Sequence of chain 1.D:
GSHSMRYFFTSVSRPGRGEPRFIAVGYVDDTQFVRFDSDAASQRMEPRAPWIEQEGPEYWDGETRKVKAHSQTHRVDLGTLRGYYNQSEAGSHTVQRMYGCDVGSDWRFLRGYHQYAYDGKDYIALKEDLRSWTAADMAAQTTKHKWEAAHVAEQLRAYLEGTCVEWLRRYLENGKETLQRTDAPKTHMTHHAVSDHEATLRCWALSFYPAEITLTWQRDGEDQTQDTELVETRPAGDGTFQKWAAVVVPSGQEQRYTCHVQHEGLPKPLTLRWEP

A protein and the small-molecule ligand that binds it are described below.
Small molecule (SMILES): CC(C)C[C@H](NC(=O)[C@@H](NC(=O)[C@H](C)NC(=O)[C@@H](NC(=O)[C@@H](NC(=O)[C@H](CC(N)=O)NC(=O)[C@H](Cc1ccc(O)cc1)NC(=O)[C@H](CC(C)C)NC(=O)[C@@H](N)CO)[C@@H](C)O)C(C)C)[C@@H](C)O)C(=O)O

Binding-site contacts:
Ligand atom N contacts residue TYR99 of chain 1.D at 3.0 Å (h-bond).
Ligand atom CB contacts residue GLU63 of chain 1.D at 3.5 Å.
Ligand atom O contacts residue TRP147 of chain 1.D at 2.9 Å (h-bond).
Ligand atom N contacts residue TYR7 of chain 1.D at 2.9 Å (h-bond).
Ligand atom N contacts residue ASP77 of chain 1.D at 2.9 Å (salt-bridge).
Ligand atom OG contacts residue LYS66 of chain 1.D at 3.0 Å (salt-bridge).
Ligand atom CD2 contacts residue TYR159 of chain 1.D at 3.5 Å (hydrophobic).
Ligand atom CD2 contacts residue TYR99 of chain 1.D at 3.3 Å (hydrophobic).
Ligand atom OXT contacts residue THR143 of chain 1.D at 3.3 Å (h-bond).
Ligand atom CB contacts residue TYR99 of chain 1.D at 3.4 Å (hydrophobic).
Ligand atom OD1 contacts residue LYS66 of chain 1.D at 3.3 Å.
Ligand atom CB contacts residue TRP167 of chain 1.D at 3.4 Å (hydrophobic).
Ligand atom O contacts residue LYS66 of chain 1.D at 2.9 Å (salt-bridge).
Ligand atom CG2 contacts residue HIS70 of chain 1.D at 3.3 Å.
Ligand atom CD1 contacts residue ASP77 of chain 1.D at 3.5 Å.
Ligand atom CD1 contacts residue MET45 of chain 1.D at 3.4 Å (hydrophobic).
Ligand atom O contacts residue HIS70 of chain 1.D at 3.2 Å.
Ligand atom O contacts residue LYS146 of chain 1.D at 2.8 Å (salt-bridge).
Ligand atom CB contacts residue ARG97 of chain 1.D at 3.4 Å.
Ligand atom OH contacts residue LEU156 of chain 1.D at 3.5 Å (h-bond).
Ligand atom CA contacts residue GLU63 of chain 1.D at 3.6 Å.
Ligand atom O contacts residue LYS146 of chain 1.D at 3.0 Å (salt-bridge).
Ligand atom C contacts residue LYS146 of chain 1.D at 3.5 Å.
Ligand atom N contacts residue TYR7 of chain 1.D at 3.6 Å (h-bond).
Ligand atom CA contacts residue TYR7 of chain 1.D at 3.3 Å (hydrophobic).
Ligand atom N contacts residue GLU63 of chain 1.D at 2.8 Å (salt-bridge).
Ligand atom CG contacts residue GLU63 of chain 1.D at 3.4 Å.
Ligand atom C contacts residue TYR7 of chain 1.D at 3.4 Å (hydrophobic).
Ligand atom CG1 contacts residue ARG97 of chain 1.D at 2.8 Å.
Ligand atom CA contacts residue TYR171 of chain 1.D at 3.5 Å (hydrophobic).
Ligand atom CD2 contacts residue TRP147 of chain 1.D at 3.5 Å (hydrophobic).
Ligand atom OG1 contacts residue LYS146 of chain 1.D at 3.4 Å (salt-bridge).
Ligand atom OG contacts residue GLU63 of chain 1.D at 3.3 Å (salt-bridge).
Ligand atom OD1 contacts residue ARG65 of chain 1.D at 3.1 Å (salt-bridge).
Ligand atom CG contacts residue ASP77 of chain 1.D at 3.5 Å.
Ligand atom O contacts residue TYR159 of chain 1.D at 2.7 Å (h-bond).
Ligand atom CG2 contacts residue ARG97 of chain 1.D at 3.1 Å.
Ligand atom N contacts residue TYR171 of chain 1.D at 2.7 Å (h-bond).
Ligand atom CA contacts residue TYR159 of chain 1.D at 3.6 Å (hydrophobic).
Ligand atom OH contacts residue GLN155 of chain 1.D at 3.1 Å.